Binding-site contacts:
Ligand atom C27 contacts residue X581 of chain 1.E at 0.8 Å.
Ligand atom C10 contacts residue MET97 of chain 1.C at 3.2 Å (hydrophobic).
Ligand atom N19 contacts residue X581 of chain 1.E at 0.1 Å (h-bond).
Ligand atom N09 contacts residue MET97 of chain 1.C at 2.9 Å (h-bond).
Ligand atom C24 contacts residue ASN145 of chain 1.C at 3.5 Å.
Ligand atom C12 contacts residue MET97 of chain 1.C at 3.5 Å (hydrophobic).
Ligand atom C11 contacts residue X581 of chain 1.E at 0.3 Å.
Ligand atom C13 contacts residue ASP100 of chain 1.C at 3.5 Å.
Ligand atom C20 contacts residue X581 of chain 1.E at 0.1 Å.
Ligand atom O28 contacts residue X581 of chain 1.E at 0.6 Å.
Ligand atom C13 contacts residue X581 of chain 1.E at 0.6 Å.
Ligand atom N25 contacts residue X581 of chain 1.E at 1.0 Å.
Ligand atom N09 contacts residue X581 of chain 1.E at 0.1 Å (h-bond).
Ligand atom C24 contacts residue X581 of chain 1.E at 1.0 Å.
Ligand atom C23 contacts residue X581 of chain 1.E at 0.7 Å.
Ligand atom C03 contacts residue PHE94 of chain 1.C at 3.4 Å (hydrophobic).
Ligand atom C26 contacts residue X581 of chain 1.E at 0.6 Å.
Ligand atom O22 contacts residue X581 of chain 1.E at 0.3 Å (h-bond).
Ligand atom C17 contacts residue X581 of chain 1.E at 0.1 Å.
Ligand atom C14 contacts residue ASP100 of chain 1.C at 3.3 Å.
Ligand atom N07 contacts residue X581 of chain 1.E at 0.0 Å (h-bond).
Ligand atom C18 contacts residue X581 of chain 1.E at 0.1 Å.
Ligand atom N29 contacts residue X581 of chain 1.E at 0.1 Å (h-bond).
Ligand atom C04 contacts residue X581 of chain 1.E at 0.0 Å.
Ligand atom N06 contacts residue MET97 of chain 1.C at 3.2 Å (h-bond).
Ligand atom C30 contacts residue X581 of chain 1.E at 0.0 Å.
Ligand atom C15 contacts residue X581 of chain 1.E at 1.0 Å.
Ligand atom C13 contacts residue THR99 of chain 1.C at 3.5 Å.
Ligand atom C08 contacts residue X581 of chain 1.E at 0.1 Å.
Ligand atom C01 contacts residue X581 of chain 1.E at 0.1 Å.
Ligand atom N25 contacts residue ASN145 of chain 1.C at 2.8 Å (h-bond).
Ligand atom N06 contacts residue X581 of chain 1.E at 0.1 Å (h-bond).
Ligand atom C10 contacts residue X581 of chain 1.E at 0.2 Å.
Ligand atom C05 contacts residue X581 of chain 1.E at 0.1 Å.
Ligand atom C03 contacts residue X581 of chain 1.E at 0.0 Å.
Ligand atom C02 contacts residue X581 of chain 1.E at 0.0 Å.
Ligand atom C14 contacts residue X581 of chain 1.E at 0.9 Å.
Ligand atom C21 contacts residue X581 of chain 1.E at 0.4 Å.
Ligand atom C12 contacts residue X581 of chain 1.E at 0.4 Å.
Ligand atom C16 contacts residue X581 of chain 1.E at 0.9 Å.

Sequence of chain 1.C:
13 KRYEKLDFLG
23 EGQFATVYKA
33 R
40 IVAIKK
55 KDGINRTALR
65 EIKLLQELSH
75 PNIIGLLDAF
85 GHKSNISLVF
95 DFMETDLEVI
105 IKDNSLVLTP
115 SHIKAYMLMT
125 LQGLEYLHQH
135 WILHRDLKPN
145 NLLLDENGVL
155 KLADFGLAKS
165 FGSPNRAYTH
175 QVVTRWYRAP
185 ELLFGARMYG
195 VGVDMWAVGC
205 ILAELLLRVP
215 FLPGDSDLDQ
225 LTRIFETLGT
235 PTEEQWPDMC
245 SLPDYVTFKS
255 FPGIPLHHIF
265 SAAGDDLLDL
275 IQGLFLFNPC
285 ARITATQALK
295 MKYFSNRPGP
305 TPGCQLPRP

The protein below binds the small molecule below.
Small molecule (SMILES): CC(C)c1cnn2c(NCc3ccccc3)cc(NC[C@]3(O)CCNC[C@H]3O)nc12